Binding-site contacts:
Ligand atom C3 contacts residue GLU281 of chain 1.B at 4.1 Å.
Ligand atom C8 contacts residue ASN280 of chain 1.B at 3.4 Å.
Ligand atom C8 contacts residue GLU281 of chain 1.B at 3.4 Å.
Ligand atom C5 contacts residue ASN282 of chain 1.B at 3.7 Å.
Ligand atom O6 contacts residue ASN282 of chain 1.B at 4.2 Å.
Ligand atom N2 contacts residue GLU281 of chain 1.B at 2.7 Å (salt-bridge).
Ligand atom O7 contacts residue ASN282 of chain 1.B at 3.8 Å.
Ligand atom C7 contacts residue ASN280 of chain 1.B at 3.6 Å.
Ligand atom O5 contacts residue ASN282 of chain 1.B at 2.4 Å (h-bond).
Ligand atom C2 contacts residue ASN282 of chain 1.B at 2.5 Å.
Ligand atom C7 contacts residue GLU281 of chain 1.B at 3.5 Å.
Ligand atom N2 contacts residue ASN280 of chain 1.B at 4.2 Å.
Ligand atom C2 contacts residue GLU281 of chain 1.B at 3.7 Å.
Ligand atom C7 contacts residue ASN282 of chain 1.B at 3.5 Å.
Ligand atom C3 contacts residue ASN282 of chain 1.B at 3.8 Å.
Ligand atom O7 contacts residue ASN280 of chain 1.B at 3.9 Å.
Ligand atom C1 contacts residue GLU281 of chain 1.B at 3.9 Å.
Ligand atom C1 contacts residue ASN282 of chain 1.B at 1.4 Å.
Ligand atom C4 contacts residue ASN282 of chain 1.B at 4.2 Å.
Ligand atom N2 contacts residue ASN282 of chain 1.B at 2.9 Å (h-bond).

This small molecule binds to this protein.
Small molecule (SMILES): CC(=O)N[C@@H]1[C@@H](O)[C@H](O)[C@@H](CO)O[C@H]1O

Sequence of chain 1.B:
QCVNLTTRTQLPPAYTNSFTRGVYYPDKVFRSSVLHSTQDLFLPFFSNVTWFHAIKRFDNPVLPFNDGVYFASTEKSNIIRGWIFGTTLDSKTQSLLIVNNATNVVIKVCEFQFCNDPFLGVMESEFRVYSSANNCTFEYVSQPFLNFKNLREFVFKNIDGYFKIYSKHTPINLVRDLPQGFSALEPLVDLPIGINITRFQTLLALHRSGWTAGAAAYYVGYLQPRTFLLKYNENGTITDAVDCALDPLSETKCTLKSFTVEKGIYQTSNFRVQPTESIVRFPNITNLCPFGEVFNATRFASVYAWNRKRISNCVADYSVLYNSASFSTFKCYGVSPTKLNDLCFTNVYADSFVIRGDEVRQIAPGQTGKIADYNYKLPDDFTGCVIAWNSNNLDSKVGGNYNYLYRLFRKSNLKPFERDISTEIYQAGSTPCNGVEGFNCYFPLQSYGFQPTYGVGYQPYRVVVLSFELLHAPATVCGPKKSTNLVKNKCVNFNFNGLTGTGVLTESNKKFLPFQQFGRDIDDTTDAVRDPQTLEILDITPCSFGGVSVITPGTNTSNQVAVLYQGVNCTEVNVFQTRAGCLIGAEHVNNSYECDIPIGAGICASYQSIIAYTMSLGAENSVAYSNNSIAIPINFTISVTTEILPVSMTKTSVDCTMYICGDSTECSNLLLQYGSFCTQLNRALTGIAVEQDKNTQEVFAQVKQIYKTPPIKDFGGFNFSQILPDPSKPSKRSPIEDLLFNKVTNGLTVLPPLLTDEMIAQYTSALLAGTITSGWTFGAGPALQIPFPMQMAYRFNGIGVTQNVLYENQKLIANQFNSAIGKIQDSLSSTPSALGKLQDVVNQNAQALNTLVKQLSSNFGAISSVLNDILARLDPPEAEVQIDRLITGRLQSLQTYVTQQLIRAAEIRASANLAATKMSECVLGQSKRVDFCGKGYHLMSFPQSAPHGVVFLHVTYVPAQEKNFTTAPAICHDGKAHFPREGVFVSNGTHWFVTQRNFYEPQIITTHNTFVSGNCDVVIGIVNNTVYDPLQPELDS